Sequence of chain 1.A:
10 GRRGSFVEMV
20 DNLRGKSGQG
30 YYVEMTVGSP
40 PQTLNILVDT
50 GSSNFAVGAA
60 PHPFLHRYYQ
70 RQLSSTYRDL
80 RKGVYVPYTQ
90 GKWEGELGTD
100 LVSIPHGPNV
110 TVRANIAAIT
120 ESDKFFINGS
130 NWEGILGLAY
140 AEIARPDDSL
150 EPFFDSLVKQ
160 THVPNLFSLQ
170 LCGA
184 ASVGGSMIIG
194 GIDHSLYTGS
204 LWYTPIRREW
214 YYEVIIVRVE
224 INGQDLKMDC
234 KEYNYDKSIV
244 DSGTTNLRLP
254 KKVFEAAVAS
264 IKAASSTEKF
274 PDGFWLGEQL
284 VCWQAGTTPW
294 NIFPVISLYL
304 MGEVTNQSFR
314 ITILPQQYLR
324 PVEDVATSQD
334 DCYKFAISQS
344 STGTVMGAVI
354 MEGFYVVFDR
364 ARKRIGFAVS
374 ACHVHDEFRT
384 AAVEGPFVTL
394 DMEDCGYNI

Binding-site contacts:
Ligand atom CE1 contacts residue CYS285 of chain 1.A at 3.5 Å (hydrophobic).
Ligand atom O contacts residue GLN282 of chain 1.A at 2.9 Å.
Ligand atom CD1 contacts residue CYS285 of chain 1.A at 3.6 Å (hydrophobic).
Ligand atom CB contacts residue GLU281 of chain 1.A at 3.7 Å.
Ligand atom CD1 contacts residue GLN287 of chain 1.A at 3.4 Å.
Ligand atom C contacts residue LEU283 of chain 1.A at 3.7 Å (hydrophobic).
Ligand atom N contacts residue CYS285 of chain 1.A at 3.2 Å (h-bond).
Ligand atom N contacts residue LEU283 of chain 1.A at 3.2 Å (h-bond).
Ligand atom CE2 contacts residue GLN287 of chain 1.A at 3.5 Å.
Ligand atom CZ contacts residue CYS285 of chain 1.A at 3.3 Å (hydrophobic).
Ligand atom O contacts residue CYS285 of chain 1.A at 2.9 Å (h-bond).
Ligand atom CA contacts residue CYS285 of chain 1.A at 3.2 Å (hydrophobic).
Ligand atom CD1 contacts residue GLY280 of chain 1.A at 3.3 Å.
Ligand atom O contacts residue LEU283 of chain 1.A at 2.9 Å (h-bond).
Ligand atom CE2 contacts residue VAL284 of chain 1.A at 3.5 Å (hydrophobic).
Ligand atom CD2 contacts residue LEU283 of chain 1.A at 3.3 Å (hydrophobic).
Ligand atom CZ contacts residue PHE273 of chain 1.A at 3.5 Å (hydrophobic).
Ligand atom O contacts residue VAL284 of chain 1.A at 3.6 Å.
Ligand atom CZ contacts residue ASP333 of chain 1.A at 3.4 Å.
Ligand atom CZ contacts residue GLN287 of chain 1.A at 3.6 Å.
Ligand atom CD1 contacts residue GLU281 of chain 1.A at 3.6 Å.
Ligand atom CA contacts residue LEU283 of chain 1.A at 3.2 Å (hydrophobic).
Ligand atom CE2 contacts residue PRO274 of chain 1.A at 3.7 Å (hydrophobic).
Ligand atom CG1 contacts residue GLU281 of chain 1.A at 3.5 Å.
Ligand atom CZ contacts residue PRO274 of chain 1.A at 3.6 Å (hydrophobic).
Ligand atom CE1 contacts residue TRP286 of chain 1.A at 3.6 Å (hydrophobic).
Ligand atom CD1 contacts residue VAL328 of chain 1.A at 3.6 Å (hydrophobic).
Ligand atom N contacts residue GLU281 of chain 1.A at 3.0 Å (salt-bridge).
Ligand atom CE1 contacts residue ASP333 of chain 1.A at 3.3 Å.
Ligand atom CB contacts residue CYS285 of chain 1.A at 3.5 Å (hydrophobic).
Ligand atom CD1 contacts residue LEU283 of chain 1.A at 3.6 Å (hydrophobic).
Ligand atom CD1 contacts residue TRP286 of chain 1.A at 3.7 Å (hydrophobic).
Ligand atom CE1 contacts residue GLN287 of chain 1.A at 3.2 Å.
Ligand atom OH contacts residue ASP333 of chain 1.A at 2.5 Å (salt-bridge).
Ligand atom CG1 contacts residue LEU283 of chain 1.A at 3.7 Å (hydrophobic).
Ligand atom CE2 contacts residue CYS285 of chain 1.A at 3.6 Å (hydrophobic).
Ligand atom CB contacts residue TRP286 of chain 1.A at 3.5 Å (hydrophobic).
Ligand atom CB contacts residue LEU283 of chain 1.A at 3.6 Å (hydrophobic).
Ligand atom CE1 contacts residue PRO274 of chain 1.A at 3.6 Å (hydrophobic).
Ligand atom CB contacts residue GLN282 of chain 1.A at 3.6 Å.

A small-molecule ligand and the protein it binds are described below.
Small molecule (SMILES): CC[C@H](C)[C@@H](C=O)NC(=O)[C@@H]1CCCN1C(=O)[C@H](CC(C)C)NC(=O)[C@H](Cc1ccccc1)NC(=O)[C@H](Cc1ccc(O)cc1)NC(=O)[C@@H]1CCCN1C(=O)[C@H](Cc1ccc(O)cc1)NC(=O)[C@H](CC(C)C)NC(=O)[C@H](C)NC(C)=O